This small molecule binds to this protein.
Small molecule (SMILES): CC(=O)N[C@H]1[C@H](O[C@H]2[C@H](O)[C@@H](NC(C)=O)CO[C@@H]2CO)O[C@H](CO)[C@@H](O[C@@H]2O[C@H](CO)[C@@H](O)[C@H](O)[C@@H]2O)[C@@H]1O

Sequence of chain 6.E:
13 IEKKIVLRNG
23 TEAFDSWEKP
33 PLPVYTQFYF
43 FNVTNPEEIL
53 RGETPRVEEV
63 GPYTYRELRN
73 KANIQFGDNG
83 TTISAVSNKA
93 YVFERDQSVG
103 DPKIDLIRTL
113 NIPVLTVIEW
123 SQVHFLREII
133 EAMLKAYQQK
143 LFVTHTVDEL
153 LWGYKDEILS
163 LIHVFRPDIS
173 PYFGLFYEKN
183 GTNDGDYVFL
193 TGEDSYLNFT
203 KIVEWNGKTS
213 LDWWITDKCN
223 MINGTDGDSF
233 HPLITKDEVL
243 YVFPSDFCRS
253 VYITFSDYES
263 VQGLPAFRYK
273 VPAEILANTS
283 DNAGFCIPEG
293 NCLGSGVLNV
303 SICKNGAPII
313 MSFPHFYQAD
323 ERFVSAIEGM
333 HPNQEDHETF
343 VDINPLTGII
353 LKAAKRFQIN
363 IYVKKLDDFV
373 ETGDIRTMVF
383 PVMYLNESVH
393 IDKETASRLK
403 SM

Binding-site contacts:
Ligand atom O4 contacts residue LYS220 of chain 6.E at 4.2 Å.
Ligand atom C7 contacts residue SER252 of chain 6.E at 3.5 Å.
Ligand atom C2 contacts residue LYS220 of chain 6.E at 3.8 Å.
Ligand atom O5 contacts residue ASN225 of chain 6.E at 2.3 Å (h-bond).
Ligand atom C1 contacts residue ASN225 of chain 6.E at 1.4 Å.
Ligand atom C1 contacts residue LYS220 of chain 6.E at 4.0 Å.
Ligand atom C5 contacts residue LYS220 of chain 6.E at 4.0 Å.
Ligand atom O7 contacts residue MET223 of chain 6.E at 3.5 Å.
Ligand atom C8 contacts residue ARG251 of chain 6.E at 3.5 Å.
Ligand atom C4 contacts residue MET223 of chain 6.E at 4.0 Å (hydrophobic).
Ligand atom C2 contacts residue ASN225 of chain 6.E at 2.5 Å.
Ligand atom C3 contacts residue ASN225 of chain 6.E at 3.8 Å.
Ligand atom C3 contacts residue LYS220 of chain 6.E at 4.1 Å.
Ligand atom O3 contacts residue ASP283 of chain 6.E at 4.3 Å.
Ligand atom C4 contacts residue LYS220 of chain 6.E at 3.4 Å.
Ligand atom C5 contacts residue MET223 of chain 6.E at 4.0 Å (hydrophobic).
Ligand atom O5 contacts residue LYS220 of chain 6.E at 3.4 Å.
Ligand atom C7 contacts residue MET223 of chain 6.E at 3.6 Å (hydrophobic).
Ligand atom C2 contacts residue ASP283 of chain 6.E at 3.8 Å.
Ligand atom C7 contacts residue ASN225 of chain 6.E at 3.2 Å.
Ligand atom C7 contacts residue ARG251 of chain 6.E at 4.0 Å.
Ligand atom C1 contacts residue LYS220 of chain 6.E at 4.2 Å.
Ligand atom O7 contacts residue ASN225 of chain 6.E at 2.9 Å (h-bond).
Ligand atom C4 contacts residue ASN225 of chain 6.E at 4.2 Å.
Ligand atom O4 contacts residue MET223 of chain 6.E at 3.7 Å.
Ligand atom C8 contacts residue SER252 of chain 6.E at 3.4 Å.
Ligand atom O7 contacts residue LYS220 of chain 6.E at 4.0 Å.
Ligand atom C6 contacts residue LYS220 of chain 6.E at 4.0 Å.
Ligand atom O6 contacts residue ASP283 of chain 6.E at 3.8 Å.
Ligand atom C6 contacts residue ASP283 of chain 6.E at 3.8 Å.
Ligand atom O7 contacts residue SER252 of chain 6.E at 2.9 Å (h-bond).
Ligand atom O6 contacts residue TYR243 of chain 6.E at 4.0 Å.
Ligand atom C5 contacts residue ASN225 of chain 6.E at 3.6 Å.
Ligand atom N2 contacts residue MET223 of chain 6.E at 3.8 Å.
Ligand atom O3 contacts residue LYS220 of chain 6.E at 3.8 Å.
Ligand atom O7 contacts residue ARG251 of chain 6.E at 4.3 Å.
Ligand atom C3 contacts residue MET223 of chain 6.E at 3.7 Å (hydrophobic).
Ligand atom N2 contacts residue ASN225 of chain 6.E at 3.0 Å (h-bond).
Ligand atom N2 contacts residue LYS220 of chain 6.E at 4.1 Å.
Ligand atom C8 contacts residue MET223 of chain 6.E at 3.3 Å (hydrophobic).